A small-molecule ligand and the protein it binds are described below.
Small molecule (SMILES): C[C@@H](C(=O)O)N1C(=O)[C@@H]2[C@@H]3CC[C@@H](C3)[C@@H]2C1=O

Binding-site contacts:
Ligand atom C9 contacts residue HIS183 of chain 1.A at 3.9 Å.
Ligand atom C3 contacts residue HIS183 of chain 1.A at 3.3 Å.
Ligand atom C17 contacts residue HIS183 of chain 1.A at 4.1 Å.
Ligand atom O11 contacts residue HIS183 of chain 1.A at 3.4 Å.
Ligand atom C4 contacts residue HIS183 of chain 1.A at 3.3 Å.

Sequence of chain 1.A:
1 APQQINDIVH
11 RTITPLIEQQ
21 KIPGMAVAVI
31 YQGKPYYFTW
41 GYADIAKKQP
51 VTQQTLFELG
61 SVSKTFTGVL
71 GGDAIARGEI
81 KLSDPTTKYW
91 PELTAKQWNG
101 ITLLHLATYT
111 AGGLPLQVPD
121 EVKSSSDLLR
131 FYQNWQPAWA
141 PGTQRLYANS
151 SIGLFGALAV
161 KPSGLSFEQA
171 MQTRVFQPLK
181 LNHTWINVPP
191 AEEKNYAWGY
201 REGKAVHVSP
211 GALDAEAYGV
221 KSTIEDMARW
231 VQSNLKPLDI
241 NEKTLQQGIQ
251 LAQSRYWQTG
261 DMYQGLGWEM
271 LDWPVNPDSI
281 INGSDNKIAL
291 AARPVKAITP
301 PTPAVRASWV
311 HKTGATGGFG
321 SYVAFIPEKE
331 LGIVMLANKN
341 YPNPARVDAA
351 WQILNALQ